This small molecule binds to this protein.
Small molecule (SMILES): CC(=O)Nc1ccc2c(c1)CCCC2=O

Binding-site contacts:
Ligand atom O15 contacts residue ARG188 of chain 1.B at 3.9 Å.
Ligand atom C11 contacts residue MET165 of chain 1.B at 4.3 Å (hydrophobic).
Ligand atom C08 contacts residue CYS44 of chain 1.B at 4.4 Å (hydrophobic).
Ligand atom C12 contacts residue MET165 of chain 1.B at 3.4 Å (hydrophobic).
Ligand atom N07 contacts residue MET49 of chain 1.B at 3.8 Å.
Ligand atom C13 contacts residue MET165 of chain 1.B at 4.2 Å (hydrophobic).
Ligand atom C09 contacts residue THR25 of chain 1.B at 3.9 Å.
Ligand atom O15 contacts residue GLN189 of chain 1.B at 3.5 Å.
Ligand atom C11 contacts residue HIS164 of chain 1.B at 4.2 Å.
Ligand atom C06 contacts residue MET49 of chain 1.B at 3.9 Å (hydrophobic).
Ligand atom C12 contacts residue ASP187 of chain 1.B at 4.3 Å.
Ligand atom C13 contacts residue GLN189 of chain 1.B at 3.9 Å.
Ligand atom C13 contacts residue ARG188 of chain 1.B at 3.1 Å.
Ligand atom C02 contacts residue MET49 of chain 1.B at 3.9 Å (hydrophobic).
Ligand atom C01 contacts residue MET49 of chain 1.B at 4.5 Å (hydrophobic).
Ligand atom C09 contacts residue SER46 of chain 1.B at 3.9 Å.
Ligand atom C14 contacts residue MET49 of chain 1.B at 4.4 Å (hydrophobic).
Ligand atom C04 contacts residue MET49 of chain 1.B at 3.7 Å (hydrophobic).
Ligand atom C13 contacts residue MET49 of chain 1.B at 4.2 Å (hydrophobic).
Ligand atom C03 contacts residue MET49 of chain 1.B at 3.4 Å (hydrophobic).
Ligand atom C12 contacts residue ARG188 of chain 1.B at 4.1 Å.
Ligand atom C08 contacts residue SER46 of chain 1.B at 3.8 Å.
Ligand atom C11 contacts residue HIS41 of chain 1.B at 3.7 Å.
Ligand atom C04 contacts residue HIS41 of chain 1.B at 4.2 Å.
Ligand atom C12 contacts residue HIS164 of chain 1.B at 4.5 Å.
Ligand atom C14 contacts residue GLN189 of chain 1.B at 3.8 Å.
Ligand atom C02 contacts residue GLN189 of chain 1.B at 4.3 Å.
Ligand atom C06 contacts residue GLN189 of chain 1.B at 3.8 Å.
Ligand atom C14 contacts residue ARG188 of chain 1.B at 3.8 Å.
Ligand atom C09 contacts residue CYS44 of chain 1.B at 3.7 Å (hydrophobic).
Ligand atom O10 contacts residue THR45 of chain 1.B at 4.2 Å.
Ligand atom C01 contacts residue GLN189 of chain 1.B at 3.6 Å.
Ligand atom C11 contacts residue MET49 of chain 1.B at 3.5 Å (hydrophobic).
Ligand atom C05 contacts residue MET49 of chain 1.B at 3.6 Å (hydrophobic).
Ligand atom O10 contacts residue SER46 of chain 1.B at 3.0 Å (h-bond).
Ligand atom C09 contacts residue THR45 of chain 1.B at 4.3 Å.
Ligand atom C12 contacts residue MET49 of chain 1.B at 4.3 Å (hydrophobic).
Ligand atom O10 contacts residue MET49 of chain 1.B at 3.6 Å.
Ligand atom C08 contacts residue MET49 of chain 1.B at 3.8 Å (hydrophobic).

Sequence of chain 1.B:
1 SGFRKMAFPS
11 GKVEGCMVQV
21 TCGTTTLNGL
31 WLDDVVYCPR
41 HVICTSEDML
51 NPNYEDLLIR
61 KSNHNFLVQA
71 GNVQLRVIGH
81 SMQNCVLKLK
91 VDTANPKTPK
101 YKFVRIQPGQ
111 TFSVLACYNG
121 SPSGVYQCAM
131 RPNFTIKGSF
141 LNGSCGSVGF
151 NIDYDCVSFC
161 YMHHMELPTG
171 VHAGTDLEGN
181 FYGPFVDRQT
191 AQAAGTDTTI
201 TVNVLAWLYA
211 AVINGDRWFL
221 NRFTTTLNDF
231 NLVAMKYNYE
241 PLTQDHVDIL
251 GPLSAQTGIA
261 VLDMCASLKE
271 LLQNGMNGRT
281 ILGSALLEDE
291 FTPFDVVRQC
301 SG